Binding-site contacts:
Ligand atom C26 contacts residue LEU173 of chain 1.A at 3.7 Å (hydrophobic).
Ligand atom O18 contacts residue LEU35 of chain 1.A at 3.5 Å.
Ligand atom C37 contacts residue ILE96 of chain 1.A at 3.7 Å (hydrophobic).
Ligand atom C37 contacts residue LEU75 of chain 1.A at 3.6 Å (hydrophobic).
Ligand atom C20 contacts residue LEU35 of chain 1.A at 3.7 Å (hydrophobic).
Ligand atom C29 contacts residue LEU104 of chain 1.A at 3.6 Å (hydrophobic).
Ligand atom C30 contacts residue PHE171 of chain 1.A at 3.6 Å (hydrophobic).
Ligand atom C4 contacts residue ASP170 of chain 1.A at 3.5 Å.
Ligand atom C5 contacts residue ASP170 of chain 1.A at 3.2 Å.
Ligand atom C32 contacts residue ASP170 of chain 1.A at 3.4 Å.
Ligand atom N22 contacts residue ASP170 of chain 1.A at 3.4 Å (salt-bridge).
Ligand atom C21 contacts residue GLY112 of chain 1.A at 3.8 Å.
Ligand atom C10 contacts residue ALA109 of chain 1.A at 3.4 Å (hydrophobic).
Ligand atom C15 contacts residue ALA109 of chain 1.A at 3.3 Å (hydrophobic).
Ligand atom C10 contacts residue GLU107 of chain 1.A at 3.1 Å.
Ligand atom C37 contacts residue ALA79 of chain 1.A at 3.6 Å (hydrophobic).
Ligand atom C15 contacts residue MET108 of chain 1.A at 3.8 Å (hydrophobic).
Ligand atom C13 contacts residue LEU35 of chain 1.A at 3.8 Å (hydrophobic).
Ligand atom N9 contacts residue ALA109 of chain 1.A at 2.9 Å (h-bond).
Ligand atom O28 contacts residue LYS60 of chain 1.A at 3.1 Å (salt-bridge).
Ligand atom C10 contacts residue LEU159 of chain 1.A at 3.7 Å (hydrophobic).
Ligand atom C12 contacts residue LEU159 of chain 1.A at 3.7 Å (hydrophobic).
Ligand atom C11 contacts residue LEU159 of chain 1.A at 3.6 Å (hydrophobic).
Ligand atom N3 contacts residue MET106 of chain 1.A at 3.6 Å.
Ligand atom C7 contacts residue LEU159 of chain 1.A at 3.7 Å (hydrophobic).
Ligand atom O17 contacts residue VAL43 of chain 1.A at 3.6 Å.
Ligand atom C38 contacts residue MET93 of chain 1.A at 3.6 Å (hydrophobic).
Ligand atom C33 contacts residue LEU104 of chain 1.A at 3.7 Å (hydrophobic).
Ligand atom N9 contacts residue MET108 of chain 1.A at 3.8 Å.
Ligand atom C25 contacts residue GLU78 of chain 1.A at 3.5 Å.
Ligand atom C10 contacts residue ALA58 of chain 1.A at 3.6 Å (hydrophobic).
Ligand atom C38 contacts residue ILE96 of chain 1.A at 3.7 Å (hydrophobic).
Ligand atom O35 contacts residue ASP170 of chain 1.A at 2.9 Å (salt-bridge).
Ligand atom C21 contacts residue ALA109 of chain 1.A at 3.7 Å (hydrophobic).
Ligand atom C11 contacts residue ALA58 of chain 1.A at 3.5 Å (hydrophobic).
Ligand atom C34 contacts residue GLU78 of chain 1.A at 3.5 Å.
Ligand atom C11 contacts residue GLU107 of chain 1.A at 3.7 Å.
Ligand atom C12 contacts residue ALA58 of chain 1.A at 3.7 Å (hydrophobic).
Ligand atom C21 contacts residue GLU110 of chain 1.A at 3.3 Å.
Ligand atom C30 contacts residue MET82 of chain 1.A at 3.8 Å (hydrophobic).

Sequence of chain 1.A:
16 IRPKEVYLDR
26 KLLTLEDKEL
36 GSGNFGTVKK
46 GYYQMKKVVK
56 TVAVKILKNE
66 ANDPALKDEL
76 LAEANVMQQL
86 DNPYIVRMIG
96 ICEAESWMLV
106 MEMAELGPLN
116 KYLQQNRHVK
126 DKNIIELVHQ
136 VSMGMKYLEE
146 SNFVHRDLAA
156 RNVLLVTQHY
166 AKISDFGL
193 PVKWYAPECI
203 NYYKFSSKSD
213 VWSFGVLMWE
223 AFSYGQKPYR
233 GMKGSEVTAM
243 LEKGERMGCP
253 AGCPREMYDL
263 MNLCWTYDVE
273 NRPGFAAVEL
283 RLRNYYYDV

A protein and the small-molecule ligand that binds it are described below.
Small molecule (SMILES): COc1cc2nccc(Oc3ccc(NC(=O)c4cccn(Cc5ccccc5)c4=O)nc3)c2cc1OC